Sequence of chain 1.B:
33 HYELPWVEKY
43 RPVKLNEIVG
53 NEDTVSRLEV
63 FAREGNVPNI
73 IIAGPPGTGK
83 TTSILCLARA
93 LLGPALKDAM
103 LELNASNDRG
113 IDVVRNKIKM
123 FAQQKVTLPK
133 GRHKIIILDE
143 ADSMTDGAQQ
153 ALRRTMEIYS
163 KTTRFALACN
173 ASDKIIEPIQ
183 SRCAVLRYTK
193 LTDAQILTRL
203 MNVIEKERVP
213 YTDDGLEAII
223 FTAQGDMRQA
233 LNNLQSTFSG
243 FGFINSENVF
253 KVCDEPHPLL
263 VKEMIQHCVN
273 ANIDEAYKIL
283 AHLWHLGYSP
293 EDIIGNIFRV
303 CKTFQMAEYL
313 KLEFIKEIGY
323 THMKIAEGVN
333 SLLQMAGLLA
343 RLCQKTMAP

Sequence of chain 1.A:
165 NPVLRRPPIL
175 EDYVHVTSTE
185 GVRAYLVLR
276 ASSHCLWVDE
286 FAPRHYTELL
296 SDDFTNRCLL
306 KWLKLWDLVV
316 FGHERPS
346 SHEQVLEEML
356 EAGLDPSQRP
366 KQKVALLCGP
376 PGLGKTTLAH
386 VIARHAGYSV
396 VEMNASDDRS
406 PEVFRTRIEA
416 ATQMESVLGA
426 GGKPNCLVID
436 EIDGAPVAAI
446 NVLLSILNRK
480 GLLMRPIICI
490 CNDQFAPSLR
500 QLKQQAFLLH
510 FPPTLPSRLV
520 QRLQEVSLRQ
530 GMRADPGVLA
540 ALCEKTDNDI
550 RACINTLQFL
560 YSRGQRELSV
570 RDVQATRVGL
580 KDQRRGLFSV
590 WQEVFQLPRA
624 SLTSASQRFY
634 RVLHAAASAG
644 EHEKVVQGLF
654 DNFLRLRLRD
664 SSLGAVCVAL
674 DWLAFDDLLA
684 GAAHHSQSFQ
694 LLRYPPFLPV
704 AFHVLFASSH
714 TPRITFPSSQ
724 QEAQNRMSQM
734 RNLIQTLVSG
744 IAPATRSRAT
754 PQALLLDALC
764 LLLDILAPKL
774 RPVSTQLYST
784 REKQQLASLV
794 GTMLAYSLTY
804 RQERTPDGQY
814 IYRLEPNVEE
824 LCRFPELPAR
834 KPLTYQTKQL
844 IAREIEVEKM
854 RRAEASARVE

Binding-site contacts:
Ligand atom O3G contacts residue MG1 of chain 1.K at 2.2 Å.
Ligand atom N3 contacts residue ILE553 of chain 1.A at 3.4 Å.
Ligand atom O1A contacts residue THR381 of chain 1.A at 3.5 Å (h-bond).
Ligand atom O2G contacts residue ASN491 of chain 1.A at 2.5 Å (h-bond).
Ligand atom O2' contacts residue ALA287 of chain 1.A at 3.6 Å.
Ligand atom O3B contacts residue ARG550 of chain 1.A at 3.5 Å (salt-bridge).
Ligand atom PB contacts residue MG1 of chain 1.K at 3.6 Å.
Ligand atom C5 contacts residue PRO288 of chain 1.A at 3.5 Å (hydrophobic).
Ligand atom C6 contacts residue PRO288 of chain 1.A at 3.6 Å (hydrophobic).
Ligand atom S1G contacts residue ARG550 of chain 1.A at 3.2 Å (salt-bridge).
Ligand atom O3A contacts residue MG1 of chain 1.K at 3.0 Å.
Ligand atom O3G contacts residue ARG155 of chain 1.B at 3.2 Å (salt-bridge).
Ligand atom PG contacts residue ARG155 of chain 1.B at 3.5 Å.
Ligand atom O1A contacts residue THR382 of chain 1.A at 2.9 Å (h-bond).
Ligand atom PA contacts residue ARG550 of chain 1.A at 3.4 Å.
Ligand atom N6 contacts residue PRO288 of chain 1.A at 3.5 Å.
Ligand atom O3G contacts residue ARG184 of chain 1.B at 3.3 Å (salt-bridge).
Ligand atom O2A contacts residue ARG550 of chain 1.A at 3.5 Å (salt-bridge).
Ligand atom O1A contacts residue GLY379 of chain 1.A at 3.3 Å.
Ligand atom O2A contacts residue GLU159 of chain 1.B at 2.8 Å (salt-bridge).
Ligand atom N7 contacts residue PRO288 of chain 1.A at 3.5 Å.
Ligand atom O1B contacts residue MG1 of chain 1.K at 3.3 Å.
Ligand atom O3A contacts residue ARG550 of chain 1.A at 3.0 Å (salt-bridge).
Ligand atom O1B contacts residue THR381 of chain 1.A at 3.3 Å (h-bond).
Ligand atom O3' contacts residue VAL283 of chain 1.A at 3.4 Å.
Ligand atom O2G contacts residue ARG155 of chain 1.B at 3.0 Å (salt-bridge).
Ligand atom O2B contacts residue GLY379 of chain 1.A at 2.7 Å (h-bond).
Ligand atom O1B contacts residue LYS380 of chain 1.A at 3.3 Å.
Ligand atom N1 contacts residue ARG521 of chain 1.A at 3.1 Å (salt-bridge).
Ligand atom N6 contacts residue LEU295 of chain 1.A at 3.4 Å.
Ligand atom O2G contacts residue LYS380 of chain 1.A at 3.6 Å.
Ligand atom O5' contacts residue ARG550 of chain 1.A at 2.9 Å (salt-bridge).
Ligand atom S1G contacts residue ARG184 of chain 1.B at 2.8 Å (salt-bridge).
Ligand atom O2' contacts residue VAL283 of chain 1.A at 3.0 Å (h-bond).
Ligand atom N1 contacts residue PHE286 of chain 1.A at 3.5 Å (h-bond).
Ligand atom O2B contacts residue LYS380 of chain 1.A at 3.4 Å (salt-bridge).
Ligand atom O3B contacts residue GLY377 of chain 1.A at 3.2 Å (h-bond).
Ligand atom C2 contacts residue PHE286 of chain 1.A at 3.2 Å (hydrophobic).
Ligand atom N6 contacts residue GLU293 of chain 1.A at 3.3 Å (salt-bridge).
Ligand atom O2B contacts residue LEU378 of chain 1.A at 3.3 Å (h-bond).

This protein binds this small molecule.
Small molecule (SMILES): Nc1ncnc2c1ncn2[C@@H]1O[C@H](COP(=O)(O)OP(=O)(O)OP(O)(O)=S)[C@@H](O)[C@H]1O